Binding-site contacts:
Ligand atom C1 contacts residue ASN69 of chain 1.V at 1.4 Å.
Ligand atom N2 contacts residue ASN69 of chain 1.V at 2.8 Å (h-bond).
Ligand atom C5 contacts residue ASN69 of chain 1.V at 3.6 Å.
Ligand atom C3 contacts residue ASN69 of chain 1.V at 3.8 Å.
Ligand atom C8 contacts residue ASN69 of chain 1.V at 4.0 Å.
Ligand atom O5 contacts residue ASN69 of chain 1.V at 2.3 Å (h-bond).
Ligand atom C7 contacts residue ASN69 of chain 1.V at 3.8 Å.
Ligand atom C4 contacts residue ASN69 of chain 1.V at 4.2 Å.
Ligand atom C2 contacts residue ASN69 of chain 1.V at 2.5 Å.

Sequence of chain 1.V:
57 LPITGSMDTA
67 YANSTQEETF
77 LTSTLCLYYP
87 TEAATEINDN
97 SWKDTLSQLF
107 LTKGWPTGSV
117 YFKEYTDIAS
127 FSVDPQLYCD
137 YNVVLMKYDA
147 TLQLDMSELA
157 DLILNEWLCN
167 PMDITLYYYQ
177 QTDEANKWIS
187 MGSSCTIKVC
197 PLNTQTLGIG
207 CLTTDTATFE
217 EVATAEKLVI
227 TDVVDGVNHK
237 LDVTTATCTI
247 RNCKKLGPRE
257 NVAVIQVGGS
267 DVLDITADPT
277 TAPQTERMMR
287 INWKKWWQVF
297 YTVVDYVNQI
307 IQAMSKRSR

The protein below binds the small molecule below.
Small molecule (SMILES): CC(=O)N[C@@H]1[C@@H](O)[C@H](O)[C@@H](CO)O[C@H]1O